Binding-site contacts:
Ligand atom OP2 contacts residue ARG49 of chain 1.D at 2.4 Å (salt-bridge).
Ligand atom C6 contacts residue TYR85 of chain 2.C at 3.5 Å (hydrophobic).
Ligand atom C4' contacts residue TYR85 of chain 2.C at 3.3 Å (hydrophobic).
Ligand atom N1 contacts residue TYR85 of chain 2.C at 3.6 Å.
Ligand atom N1 contacts residue SER47 of chain 2.C at 2.7 Å (h-bond).
Ligand atom O2 contacts residue ASN87 of chain 2.C at 3.2 Å (h-bond).
Ligand atom OP2 contacts residue LYS43 of chain 2.C at 3.2 Å (salt-bridge).
Ligand atom C2 contacts residue SER47 of chain 2.C at 3.0 Å.
Ligand atom OP2 contacts residue ASN55 of chain 1.D at 3.2 Å (h-bond).
Ligand atom OP2 contacts residue SER51 of chain 1.D at 3.2 Å (h-bond).
Ligand atom O2' contacts residue TYR85 of chain 2.C at 3.5 Å.
Ligand atom O3' contacts residue TYR85 of chain 2.C at 3.6 Å.
Ligand atom OP1 contacts residue SER52 of chain 1.D at 3.0 Å.
Ligand atom N6 contacts residue THR45 of chain 2.C at 2.9 Å (h-bond).
Ligand atom C4 contacts residue TYR85 of chain 2.C at 3.5 Å (hydrophobic).
Ligand atom OP2 contacts residue LYS57 of chain 1.D at 2.7 Å (salt-bridge).
Ligand atom OP1 contacts residue ARG49 of chain 1.D at 2.5 Å (salt-bridge).
Ligand atom N7 contacts residue THR45 of chain 2.C at 2.6 Å (h-bond).
Ligand atom C3' contacts residue TYR85 of chain 2.C at 3.3 Å (hydrophobic).
Ligand atom OP1 contacts residue ASN55 of chain 1.D at 3.3 Å (h-bond).
Ligand atom OP2 contacts residue LYS57 of chain 1.D at 3.4 Å.
Ligand atom C2' contacts residue TYR85 of chain 2.C at 3.4 Å (hydrophobic).
Ligand atom C6 contacts residue THR45 of chain 2.C at 3.5 Å.
Ligand atom O4' contacts residue LYS61 of chain 2.C at 3.1 Å (salt-bridge).
Ligand atom C2' contacts residue GLU63 of chain 2.C at 3.5 Å.
Ligand atom O2' contacts residue GLU63 of chain 2.C at 3.0 Å (salt-bridge).
Ligand atom OP1 contacts residue SER51 of chain 1.D at 2.7 Å (h-bond).
Ligand atom C5 contacts residue TYR85 of chain 2.C at 3.5 Å (hydrophobic).
Ligand atom P contacts residue TYR85 of chain 2.C at 3.5 Å.
Ligand atom C5 contacts residue THR45 of chain 2.C at 3.3 Å.
Ligand atom N6 contacts residue CYS46 of chain 2.C at 3.4 Å (h-bond).
Ligand atom C5' contacts residue SER51 of chain 1.D at 3.5 Å.
Ligand atom N1 contacts residue THR59 of chain 2.C at 3.6 Å.
Ligand atom P contacts residue SER51 of chain 1.D at 3.4 Å.
Ligand atom N6 contacts residue THR59 of chain 2.C at 2.9 Å (h-bond).
Ligand atom O3' contacts residue SER51 of chain 1.D at 3.5 Å (h-bond).
Ligand atom P contacts residue ARG49 of chain 1.D at 2.9 Å.
Ligand atom OP2 contacts residue TYR85 of chain 2.C at 2.5 Å (h-bond).
Ligand atom OP1 contacts residue SER51 of chain 1.D at 3.3 Å.
Ligand atom C5' contacts residue TYR85 of chain 2.C at 3.1 Å (hydrophobic).

Sequence of chain 1.D:
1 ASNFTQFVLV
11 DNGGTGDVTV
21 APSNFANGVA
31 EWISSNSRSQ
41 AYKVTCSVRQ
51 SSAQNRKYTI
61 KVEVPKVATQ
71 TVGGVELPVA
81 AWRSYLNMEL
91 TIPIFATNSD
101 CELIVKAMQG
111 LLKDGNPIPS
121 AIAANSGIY

The protein below binds the small molecule below.
Small molecule (SMILES): Nc1ccn([C@@H]2O[C@H](CO[P](=O)(O)O[C@H]3[C@@H](O)[C@H](n4ccc(N)nc4=O)O[C@@H]3CO[P](=O)(O)O[C@H]3[C@@H](O)[C@H](n4cnc5c(N)ncnc54)O[C@@H]3CO[P](=O)(O)O[C@H]3[C@@H](O)[C@H](n4ccc(N)nc4=O)O[C@@H]3CO[P](=O)(O)O[C@H]3[C@@H](O)[C@H](n4ccc(=O)[nH]c4=O)O[C@@H]3CO[P](=O)(O)O[C@H]3[C@@H](O)[C@H](n4cnc5c(N)ncnc54)O[C@@H]3CO[P](=O)(O)O[C@H]3[C@@H](O)[C@H](n4cnc5c(=O)nc(N)[nH]c54)O[C@@H]3CO[P](=O)(O)O[C@H]3[C@@H](O)[C@H](n4cnc5c(=O)nc(N)[nH]c54)O[C@@H]3CO)[C@@H](O)[C@H]2O)c(=O)n1

Sequence of chain 2.C:
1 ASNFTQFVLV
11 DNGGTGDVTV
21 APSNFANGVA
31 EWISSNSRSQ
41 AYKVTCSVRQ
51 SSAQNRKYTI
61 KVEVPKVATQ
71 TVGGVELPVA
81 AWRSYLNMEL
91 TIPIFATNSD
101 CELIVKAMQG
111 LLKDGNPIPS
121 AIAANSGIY